A small-molecule ligand and the protein it binds are described below.
Small molecule (SMILES): [H]/N=C1\N[C@@](c2cccc(-c3cncc(C#CC)c3)c2)(C2CC2)C(=O)N1C

Sequence of chain 1.B:
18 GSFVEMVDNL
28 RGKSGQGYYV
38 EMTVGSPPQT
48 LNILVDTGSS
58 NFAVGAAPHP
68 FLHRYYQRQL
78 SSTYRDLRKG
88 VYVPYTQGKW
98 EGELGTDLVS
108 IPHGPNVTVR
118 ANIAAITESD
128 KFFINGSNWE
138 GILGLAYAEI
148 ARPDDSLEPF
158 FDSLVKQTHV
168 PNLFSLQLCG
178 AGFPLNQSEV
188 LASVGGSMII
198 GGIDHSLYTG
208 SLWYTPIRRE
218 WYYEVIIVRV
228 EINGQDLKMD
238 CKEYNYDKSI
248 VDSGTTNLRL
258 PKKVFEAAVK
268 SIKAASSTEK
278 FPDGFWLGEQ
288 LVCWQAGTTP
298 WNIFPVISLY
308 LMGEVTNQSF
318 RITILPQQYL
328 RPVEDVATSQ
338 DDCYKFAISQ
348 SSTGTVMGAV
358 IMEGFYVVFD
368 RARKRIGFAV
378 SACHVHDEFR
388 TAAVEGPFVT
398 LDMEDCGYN

Binding-site contacts:
Ligand atom C13 contacts residue ILE139 of chain 1.B at 3.6 Å (hydrophobic).
Ligand atom C21 contacts residue GLY251 of chain 1.B at 3.7 Å.
Ligand atom C13 contacts residue SER56 of chain 1.B at 3.6 Å.
Ligand atom C23 contacts residue THR252 of chain 1.B at 3.6 Å.
Ligand atom C11 contacts residue THR252 of chain 1.B at 3.4 Å.
Ligand atom C10 contacts residue PHE129 of chain 1.B at 3.7 Å (hydrophobic).
Ligand atom C8 contacts residue TRP136 of chain 1.B at 3.6 Å (hydrophobic).
Ligand atom C13 contacts residue ASP53 of chain 1.B at 3.6 Å.
Ligand atom C23 contacts residue SER250 of chain 1.B at 3.2 Å.
Ligand atom N3 contacts residue GLY251 of chain 1.B at 3.5 Å (h-bond).
Ligand atom C22 contacts residue SER31 of chain 1.B at 3.4 Å.
Ligand atom C15 contacts residue GLY251 of chain 1.B at 3.2 Å.
Ligand atom C22 contacts residue THR252 of chain 1.B at 3.8 Å.
Ligand atom N2 contacts residue GLY251 of chain 1.B at 3.7 Å.
Ligand atom C21 contacts residue SER31 of chain 1.B at 3.9 Å.
Ligand atom C17 contacts residue GLN33 of chain 1.B at 3.6 Å.
Ligand atom C23 contacts residue ALA356 of chain 1.B at 3.5 Å (hydrophobic).
Ligand atom C16 contacts residue GLY251 of chain 1.B at 3.7 Å.
Ligand atom N3 contacts residue GLY55 of chain 1.B at 3.8 Å.
Ligand atom C17 contacts residue GLY32 of chain 1.B at 3.6 Å.
Ligand atom N3 contacts residue ASP53 of chain 1.B at 2.8 Å (salt-bridge).
Ligand atom C2 contacts residue ASP249 of chain 1.B at 3.9 Å.
Ligand atom C22 contacts residue SER250 of chain 1.B at 3.6 Å.
Ligand atom C19 contacts residue ILE131 of chain 1.B at 3.7 Å (hydrophobic).
Ligand atom C23 contacts residue SER31 of chain 1.B at 3.4 Å.
Ligand atom C17 contacts residue GLY34 of chain 1.B at 3.8 Å.
Ligand atom C9 contacts residue PHE129 of chain 1.B at 3.5 Å (hydrophobic).
Ligand atom N3 contacts residue ASP249 of chain 1.B at 2.8 Å (salt-bridge).
Ligand atom N1 contacts residue ASP53 of chain 1.B at 2.7 Å (salt-bridge).
Ligand atom C22 contacts residue GLY34 of chain 1.B at 3.5 Å.
Ligand atom C2 contacts residue ASP53 of chain 1.B at 3.5 Å.
Ligand atom C21 contacts residue GLY34 of chain 1.B at 3.5 Å.
Ligand atom C22 contacts residue THR253 of chain 1.B at 3.9 Å.
Ligand atom C2 contacts residue GLY251 of chain 1.B at 3.5 Å.
Ligand atom C11 contacts residue ASP249 of chain 1.B at 3.7 Å.
Ligand atom C6 contacts residue GLY251 of chain 1.B at 3.6 Å.
Ligand atom C8 contacts residue PHE129 of chain 1.B at 3.5 Å (hydrophobic).
Ligand atom O1 contacts residue TYR92 of chain 1.B at 3.7 Å.
Ligand atom O1 contacts residue GLN94 of chain 1.B at 3.9 Å.
Ligand atom N5 contacts residue ILE131 of chain 1.B at 3.8 Å.